Sequence of chain 2.D:
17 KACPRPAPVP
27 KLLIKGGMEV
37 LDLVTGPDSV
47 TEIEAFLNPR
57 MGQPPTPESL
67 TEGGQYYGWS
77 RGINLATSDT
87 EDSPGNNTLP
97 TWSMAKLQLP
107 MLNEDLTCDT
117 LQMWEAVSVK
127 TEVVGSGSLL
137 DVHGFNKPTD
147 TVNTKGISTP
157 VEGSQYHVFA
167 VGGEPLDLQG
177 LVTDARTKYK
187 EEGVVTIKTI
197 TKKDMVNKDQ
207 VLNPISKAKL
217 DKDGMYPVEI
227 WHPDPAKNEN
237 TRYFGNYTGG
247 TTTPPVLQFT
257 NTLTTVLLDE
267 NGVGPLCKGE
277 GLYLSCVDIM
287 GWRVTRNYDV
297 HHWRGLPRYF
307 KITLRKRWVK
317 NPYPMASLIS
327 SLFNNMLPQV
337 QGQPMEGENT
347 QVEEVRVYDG

Binding-site contacts:
Ligand atom C4 contacts residue ARG77 of chain 2.D at 4.0 Å.
Ligand atom C3 contacts residue VAL296 of chain 2.D at 3.6 Å (hydrophobic).
Ligand atom C6 contacts residue ASN80 of chain 2.D at 4.3 Å.
Ligand atom C3 contacts residue ARG77 of chain 2.D at 3.3 Å.
Ligand atom O4 contacts residue TYR72 of chain 2.D at 3.7 Å.
Ligand atom C6 contacts residue TYR72 of chain 2.D at 3.7 Å (hydrophobic).
Ligand atom C5 contacts residue TYR72 of chain 2.D at 3.5 Å (hydrophobic).
Ligand atom C4 contacts residue VAL296 of chain 2.D at 4.2 Å (hydrophobic).
Ligand atom O4 contacts residue HIS298 of chain 2.D at 2.7 Å (h-bond).
Ligand atom C10 contacts residue TYR72 of chain 2.D at 4.0 Å (hydrophobic).
Ligand atom N5 contacts residue TYR72 of chain 2.D at 2.9 Å (h-bond).
Ligand atom C2 contacts residue GLY78 of chain 2.D at 4.2 Å.
Ligand atom C3 contacts residue GLY78 of chain 2.D at 3.8 Å.
Ligand atom O4 contacts residue VAL296 of chain 2.D at 3.9 Å.
Ligand atom C2 contacts residue ARG77 of chain 2.D at 4.0 Å.
Ligand atom O8 contacts residue TYR72 of chain 2.D at 3.4 Å (h-bond).
Ligand atom C4 contacts residue HIS298 of chain 2.D at 3.7 Å.
Ligand atom O1A contacts residue GLY78 of chain 2.D at 3.8 Å.
Ligand atom O1B contacts residue TYR72 of chain 2.D at 4.0 Å.
Ligand atom O6 contacts residue ASN93 of chain 2.D at 3.6 Å (h-bond).
Ligand atom O1A contacts residue TYR72 of chain 2.D at 3.4 Å.
Ligand atom O1A contacts residue LYS186 of chain 2.D at 4.3 Å.
Ligand atom O4 contacts residue ASN80 of chain 2.D at 4.1 Å.
Ligand atom C8 contacts residue ARG77 of chain 2.D at 4.2 Å.
Ligand atom C1 contacts residue TYR72 of chain 2.D at 3.8 Å (hydrophobic).
Ligand atom C11 contacts residue TYR72 of chain 2.D at 4.2 Å (hydrophobic).
Ligand atom O1B contacts residue ARG77 of chain 2.D at 2.4 Å (salt-bridge).
Ligand atom O3 contacts residue GLY78 of chain 2.D at 3.7 Å.
Ligand atom O8 contacts residue ARG77 of chain 2.D at 3.5 Å (salt-bridge).
Ligand atom C5 contacts residue ASN93 of chain 2.D at 4.1 Å.
Ligand atom C1 contacts residue ARG77 of chain 2.D at 3.1 Å.
Ligand atom O1A contacts residue ARG77 of chain 2.D at 2.7 Å (salt-bridge).
Ligand atom O4 contacts residue GLY78 of chain 2.D at 3.4 Å (h-bond).
Ligand atom C6 contacts residue ASN93 of chain 2.D at 3.4 Å.
Ligand atom C6 contacts residue THR94 of chain 2.D at 4.3 Å.
Ligand atom C4 contacts residue GLY78 of chain 2.D at 3.9 Å.
Ligand atom O4 contacts residue ARG77 of chain 2.D at 4.2 Å.
Ligand atom O4 contacts residue THR291 of chain 2.D at 3.9 Å.
Ligand atom C3 contacts residue HIS298 of chain 2.D at 3.8 Å.
Ligand atom C4 contacts residue TYR72 of chain 2.D at 3.4 Å (hydrophobic).

The protein below binds the small molecule below.
Small molecule (SMILES): CC(=O)N[C@@H]1[C@@H](O[C@@H]2O[C@H](CO)[C@H](O)[C@H](O[C@]3(C(=O)O)C[C@H](O)[C@@H](NC(C)=O)[C@H]([C@H](O)[C@H](O)CO)O3)[C@H]2O)[C@H](O)[C@@H](CO[C@]2(C(=O)O)C[C@H](O)[C@@H](NC(C)=O)[C@H]([C@H](O)[C@H](O)CO)O2)O[C@H]1O

Sequence of chain 2.E:
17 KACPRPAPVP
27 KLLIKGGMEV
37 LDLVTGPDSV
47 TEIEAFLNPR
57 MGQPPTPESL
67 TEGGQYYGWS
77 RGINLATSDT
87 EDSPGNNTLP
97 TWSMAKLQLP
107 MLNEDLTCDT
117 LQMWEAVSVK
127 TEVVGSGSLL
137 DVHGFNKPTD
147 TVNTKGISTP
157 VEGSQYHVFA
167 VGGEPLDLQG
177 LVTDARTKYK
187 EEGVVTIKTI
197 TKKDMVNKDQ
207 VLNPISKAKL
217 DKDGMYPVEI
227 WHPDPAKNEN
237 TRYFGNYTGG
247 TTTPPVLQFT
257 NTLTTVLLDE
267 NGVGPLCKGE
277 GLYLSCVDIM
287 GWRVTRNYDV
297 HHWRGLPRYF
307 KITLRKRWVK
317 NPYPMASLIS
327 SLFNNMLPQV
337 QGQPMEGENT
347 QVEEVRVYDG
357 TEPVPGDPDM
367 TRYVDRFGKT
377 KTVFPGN